Sequence of chain 20.H:
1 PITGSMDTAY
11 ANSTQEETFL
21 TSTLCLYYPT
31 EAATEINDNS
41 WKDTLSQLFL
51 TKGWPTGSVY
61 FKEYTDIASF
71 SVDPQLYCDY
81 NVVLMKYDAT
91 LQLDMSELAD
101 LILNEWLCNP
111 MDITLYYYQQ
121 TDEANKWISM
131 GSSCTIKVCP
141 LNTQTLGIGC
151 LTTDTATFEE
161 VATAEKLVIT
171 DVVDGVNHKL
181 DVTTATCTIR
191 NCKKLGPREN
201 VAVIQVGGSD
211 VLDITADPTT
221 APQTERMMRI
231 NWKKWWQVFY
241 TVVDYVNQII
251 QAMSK

This protein binds this small molecule.
Small molecule (SMILES): CC(=O)N[C@H]1[C@H](O[C@H]2[C@H](O)[C@@H](NC(C)=O)CO[C@@H]2CO)O[C@H](CO)[C@@H](O)[C@@H]1O

Binding-site contacts:
Ligand atom O7 contacts residue ASN12 of chain 20.H at 3.6 Å.
Ligand atom C5 contacts residue ASN12 of chain 20.H at 4.1 Å.
Ligand atom N2 contacts residue ASN12 of chain 20.H at 3.8 Å.
Ligand atom C2 contacts residue ASN12 of chain 20.H at 3.2 Å.
Ligand atom O5 contacts residue ASN12 of chain 20.H at 2.7 Å (h-bond).
Ligand atom C1 contacts residue ASN12 of chain 20.H at 2.2 Å.
Ligand atom C7 contacts residue ASN12 of chain 20.H at 3.9 Å.